Sequence of chain 1.A:
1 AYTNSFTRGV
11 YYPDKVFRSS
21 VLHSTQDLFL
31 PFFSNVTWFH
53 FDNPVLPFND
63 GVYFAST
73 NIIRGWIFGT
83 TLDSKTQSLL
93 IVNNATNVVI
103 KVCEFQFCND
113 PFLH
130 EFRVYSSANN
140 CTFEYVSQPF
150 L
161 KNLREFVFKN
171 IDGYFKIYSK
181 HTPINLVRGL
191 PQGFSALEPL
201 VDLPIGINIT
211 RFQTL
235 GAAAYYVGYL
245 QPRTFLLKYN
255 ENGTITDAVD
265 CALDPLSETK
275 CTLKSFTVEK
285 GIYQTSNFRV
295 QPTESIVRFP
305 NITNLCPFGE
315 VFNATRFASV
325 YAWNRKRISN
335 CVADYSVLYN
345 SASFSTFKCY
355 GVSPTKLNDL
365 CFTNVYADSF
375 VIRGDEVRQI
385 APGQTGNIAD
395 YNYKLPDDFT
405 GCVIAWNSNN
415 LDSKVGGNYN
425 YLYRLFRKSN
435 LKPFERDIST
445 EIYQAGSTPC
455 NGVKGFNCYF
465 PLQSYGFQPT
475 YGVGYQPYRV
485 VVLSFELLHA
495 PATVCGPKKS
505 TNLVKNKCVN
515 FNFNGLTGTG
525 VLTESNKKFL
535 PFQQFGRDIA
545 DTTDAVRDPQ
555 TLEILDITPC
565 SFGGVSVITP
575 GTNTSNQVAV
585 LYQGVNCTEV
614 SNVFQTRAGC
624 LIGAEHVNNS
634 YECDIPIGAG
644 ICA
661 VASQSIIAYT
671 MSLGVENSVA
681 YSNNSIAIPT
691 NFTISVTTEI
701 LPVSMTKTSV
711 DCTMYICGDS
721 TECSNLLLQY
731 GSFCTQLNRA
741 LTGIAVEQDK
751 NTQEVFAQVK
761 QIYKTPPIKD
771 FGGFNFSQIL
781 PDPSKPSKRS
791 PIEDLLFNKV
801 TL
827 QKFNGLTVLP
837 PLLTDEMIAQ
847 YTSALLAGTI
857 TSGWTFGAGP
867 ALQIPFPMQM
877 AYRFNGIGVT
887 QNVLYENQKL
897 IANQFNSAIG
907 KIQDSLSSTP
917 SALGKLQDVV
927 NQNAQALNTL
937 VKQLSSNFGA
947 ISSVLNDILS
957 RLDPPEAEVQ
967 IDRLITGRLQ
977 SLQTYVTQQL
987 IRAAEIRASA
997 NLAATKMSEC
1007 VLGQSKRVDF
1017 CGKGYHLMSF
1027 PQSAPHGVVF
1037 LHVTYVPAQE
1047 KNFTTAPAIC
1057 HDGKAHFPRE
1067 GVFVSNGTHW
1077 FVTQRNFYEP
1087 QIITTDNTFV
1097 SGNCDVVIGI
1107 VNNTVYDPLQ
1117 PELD

This protein binds this small molecule.
Small molecule (SMILES): CC(=O)N[C@@H]1[C@@H](O)[C@H](O)[C@@H](CO)O[C@H]1O

Binding-site contacts:
Ligand atom C5 contacts residue ASN683 of chain 1.C at 3.7 Å.
Ligand atom C1 contacts residue ASP770 of chain 1.A at 4.0 Å.
Ligand atom C8 contacts residue ASN683 of chain 1.C at 4.3 Å.
Ligand atom C3 contacts residue ASN683 of chain 1.C at 3.8 Å.
Ligand atom O5 contacts residue ASP770 of chain 1.A at 3.6 Å.
Ligand atom C2 contacts residue ASN683 of chain 1.C at 2.4 Å.
Ligand atom O5 contacts residue ASN683 of chain 1.C at 2.5 Å (h-bond).
Ligand atom N2 contacts residue ASN683 of chain 1.C at 2.8 Å (h-bond).
Ligand atom O7 contacts residue ASN683 of chain 1.C at 3.3 Å (h-bond).
Ligand atom C4 contacts residue ASN683 of chain 1.C at 4.3 Å.
Ligand atom C1 contacts residue ASN683 of chain 1.C at 1.4 Å.
Ligand atom C8 contacts residue GLY1105 of chain 1.C at 3.7 Å.
Ligand atom C7 contacts residue ASN683 of chain 1.C at 3.2 Å.

Sequence of chain 1.C:
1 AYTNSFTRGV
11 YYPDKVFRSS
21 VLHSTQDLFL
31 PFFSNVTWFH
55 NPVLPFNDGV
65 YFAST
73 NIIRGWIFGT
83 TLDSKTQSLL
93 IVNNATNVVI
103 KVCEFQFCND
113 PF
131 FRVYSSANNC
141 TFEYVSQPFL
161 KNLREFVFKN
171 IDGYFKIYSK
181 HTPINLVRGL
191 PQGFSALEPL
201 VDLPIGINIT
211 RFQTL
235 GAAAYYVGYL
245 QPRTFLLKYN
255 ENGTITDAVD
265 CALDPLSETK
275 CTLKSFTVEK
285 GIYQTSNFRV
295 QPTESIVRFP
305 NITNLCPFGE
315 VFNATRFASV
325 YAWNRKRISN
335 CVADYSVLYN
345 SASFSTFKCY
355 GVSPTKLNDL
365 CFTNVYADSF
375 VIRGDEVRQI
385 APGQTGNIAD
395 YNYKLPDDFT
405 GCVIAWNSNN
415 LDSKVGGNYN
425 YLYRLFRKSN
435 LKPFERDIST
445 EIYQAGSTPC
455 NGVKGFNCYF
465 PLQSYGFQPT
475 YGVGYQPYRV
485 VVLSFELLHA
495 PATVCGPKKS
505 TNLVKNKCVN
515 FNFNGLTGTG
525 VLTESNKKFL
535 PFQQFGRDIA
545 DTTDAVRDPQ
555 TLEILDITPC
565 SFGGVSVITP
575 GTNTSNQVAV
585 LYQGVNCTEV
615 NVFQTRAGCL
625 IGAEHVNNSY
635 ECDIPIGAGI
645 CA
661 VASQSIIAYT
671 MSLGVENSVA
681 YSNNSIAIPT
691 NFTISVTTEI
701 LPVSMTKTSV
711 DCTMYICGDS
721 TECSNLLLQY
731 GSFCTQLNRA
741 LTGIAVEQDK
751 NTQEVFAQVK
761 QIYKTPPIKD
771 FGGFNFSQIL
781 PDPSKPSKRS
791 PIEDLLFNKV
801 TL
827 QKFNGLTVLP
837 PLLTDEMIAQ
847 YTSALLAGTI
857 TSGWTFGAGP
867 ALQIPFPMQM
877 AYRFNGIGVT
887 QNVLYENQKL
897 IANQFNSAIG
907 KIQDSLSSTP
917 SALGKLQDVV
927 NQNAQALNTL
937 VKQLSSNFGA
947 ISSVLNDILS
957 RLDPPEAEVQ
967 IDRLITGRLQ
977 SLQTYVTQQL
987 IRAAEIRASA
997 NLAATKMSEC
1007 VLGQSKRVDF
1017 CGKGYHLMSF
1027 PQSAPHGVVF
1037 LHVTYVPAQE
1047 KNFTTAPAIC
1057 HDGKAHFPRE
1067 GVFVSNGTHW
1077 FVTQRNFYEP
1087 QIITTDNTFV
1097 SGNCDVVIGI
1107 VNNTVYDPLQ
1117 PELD